Sequence of chain 20.A:
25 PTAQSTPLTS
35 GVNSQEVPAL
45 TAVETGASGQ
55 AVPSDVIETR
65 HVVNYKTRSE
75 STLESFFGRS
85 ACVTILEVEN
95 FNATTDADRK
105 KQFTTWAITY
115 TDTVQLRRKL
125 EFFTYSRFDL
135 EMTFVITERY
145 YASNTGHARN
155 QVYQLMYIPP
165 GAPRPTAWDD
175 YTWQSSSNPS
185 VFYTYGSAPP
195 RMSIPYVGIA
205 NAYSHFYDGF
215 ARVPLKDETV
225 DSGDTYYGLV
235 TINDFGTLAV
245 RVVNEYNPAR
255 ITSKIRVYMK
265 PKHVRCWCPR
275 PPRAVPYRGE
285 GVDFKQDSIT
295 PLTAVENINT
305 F

Binding-site contacts:
Ligand atom C8 contacts residue ALA146 of chain 20.A at 4.4 Å (hydrophobic).
Ligand atom O4 contacts residue PRO252 of chain 19.A at 4.0 Å.
Ligand atom O4 contacts residue ASN251 of chain 19.A at 4.3 Å.
Ligand atom C4 contacts residue TYR145 of chain 20.A at 3.6 Å (hydrophobic).
Ligand atom C5 contacts residue TYR145 of chain 20.A at 3.3 Å (hydrophobic).
Ligand atom O1B contacts residue SER147 of chain 20.A at 2.7 Å (h-bond).
Ligand atom C8 contacts residue TYR145 of chain 20.A at 4.2 Å (hydrophobic).
Ligand atom C11 contacts residue ARG143 of chain 20.A at 3.9 Å.
Ligand atom C1 contacts residue PRO252 of chain 19.A at 4.1 Å (hydrophobic).
Ligand atom N5 contacts residue TYR145 of chain 20.A at 2.6 Å (h-bond).
Ligand atom O10 contacts residue ASN96 of chain 19.A at 4.2 Å.
Ligand atom O4 contacts residue TYR145 of chain 20.A at 4.2 Å.
Ligand atom C11 contacts residue TYR250 of chain 19.A at 3.0 Å (hydrophobic).
Ligand atom C11 contacts residue TYR145 of chain 20.A at 3.7 Å (hydrophobic).
Ligand atom C7 contacts residue TYR145 of chain 20.A at 3.9 Å (hydrophobic).
Ligand atom C3 contacts residue PRO252 of chain 19.A at 4.4 Å (hydrophobic).
Ligand atom N5 contacts residue TYR250 of chain 19.A at 3.8 Å.
Ligand atom O10 contacts residue TYR250 of chain 19.A at 2.2 Å (h-bond).
Ligand atom C10 contacts residue TYR250 of chain 19.A at 2.8 Å (hydrophobic).
Ligand atom C4 contacts residue PRO252 of chain 19.A at 4.3 Å (hydrophobic).
Ligand atom O1A contacts residue ALA146 of chain 20.A at 3.2 Å.
Ligand atom C5 contacts residue TYR250 of chain 19.A at 4.3 Å (hydrophobic).
Ligand atom C6 contacts residue TYR145 of chain 20.A at 3.4 Å (hydrophobic).
Ligand atom O8 contacts residue TYR145 of chain 20.A at 4.2 Å.
Ligand atom C6 contacts residue ALA146 of chain 20.A at 4.3 Å (hydrophobic).
Ligand atom O1A contacts residue SER147 of chain 20.A at 3.1 Å (h-bond).
Ligand atom O4 contacts residue TYR250 of chain 19.A at 3.0 Å.
Ligand atom O1B contacts residue PRO252 of chain 19.A at 3.4 Å.
Ligand atom C10 contacts residue TYR145 of chain 20.A at 3.6 Å (hydrophobic).
Ligand atom C4 contacts residue TYR250 of chain 19.A at 4.2 Å (hydrophobic).
Ligand atom C9 contacts residue ALA146 of chain 20.A at 4.4 Å (hydrophobic).
Ligand atom C1 contacts residue SER147 of chain 20.A at 3.6 Å.
Ligand atom C1 contacts residue ALA146 of chain 20.A at 4.0 Å (hydrophobic).
Ligand atom O9 contacts residue ALA146 of chain 20.A at 3.3 Å.
Ligand atom O1B contacts residue ALA146 of chain 20.A at 4.3 Å.

The small molecule below binds the protein below.
Small molecule (SMILES): CC(=O)N[C@H]1[C@H]([C@H](O)[C@H](O)CO)O[C@@](O)(C(=O)O)C[C@@H]1O

Sequence of chain 19.A:
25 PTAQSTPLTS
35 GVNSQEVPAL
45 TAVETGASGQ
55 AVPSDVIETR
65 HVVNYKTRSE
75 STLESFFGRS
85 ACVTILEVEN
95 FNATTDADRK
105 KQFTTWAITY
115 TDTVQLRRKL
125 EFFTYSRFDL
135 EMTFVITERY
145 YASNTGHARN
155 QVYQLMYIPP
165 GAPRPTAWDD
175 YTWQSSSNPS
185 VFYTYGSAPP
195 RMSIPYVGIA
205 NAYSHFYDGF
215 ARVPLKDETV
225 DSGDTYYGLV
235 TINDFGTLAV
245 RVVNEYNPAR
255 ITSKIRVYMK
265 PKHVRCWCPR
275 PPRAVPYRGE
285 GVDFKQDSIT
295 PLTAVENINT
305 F